Sequence of chain 1.A:
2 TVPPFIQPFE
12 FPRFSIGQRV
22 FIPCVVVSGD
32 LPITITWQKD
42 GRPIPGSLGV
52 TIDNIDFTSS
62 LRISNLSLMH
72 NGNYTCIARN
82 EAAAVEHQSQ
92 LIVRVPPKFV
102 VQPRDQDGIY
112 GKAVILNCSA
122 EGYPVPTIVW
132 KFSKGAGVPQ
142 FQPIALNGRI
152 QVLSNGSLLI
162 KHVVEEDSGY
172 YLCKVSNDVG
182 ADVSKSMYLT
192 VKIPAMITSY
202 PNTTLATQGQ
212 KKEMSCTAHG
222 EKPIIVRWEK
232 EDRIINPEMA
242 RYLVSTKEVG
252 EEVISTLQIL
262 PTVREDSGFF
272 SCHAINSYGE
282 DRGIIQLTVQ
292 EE

The small molecule below binds the protein below.
Small molecule (SMILES): CC(=O)N[C@H]1[C@H]([C@H](O)[C@H](O)CO)O[C@@](O[C@H]2[C@@H](O)[C@@H](CO)O[C@@H](O[C@H]3[C@H](O)[C@@H](NC(C)=O)CO[C@@H]3CO)[C@@H]2O)(C(=O)O)C[C@@H]1O

Binding-site contacts:
Ligand atom C4 contacts residue TYR201 of chain 1.A at 4.2 Å (hydrophobic).
Ligand atom O2 contacts residue THR199 of chain 1.A at 3.9 Å.
Ligand atom C7 contacts residue MET197 of chain 1.A at 4.2 Å (hydrophobic).
Ligand atom O10 contacts residue TYR111 of chain 1.A at 3.5 Å (h-bond).
Ligand atom C2 contacts residue ASN203 of chain 1.A at 2.4 Å.
Ligand atom O9 contacts residue ASP282 of chain 1.A at 2.6 Å (salt-bridge).
Ligand atom C10 contacts residue MET197 of chain 1.A at 3.8 Å (hydrophobic).
Ligand atom O5 contacts residue TYR201 of chain 1.A at 3.5 Å.
Ligand atom O6 contacts residue SER200 of chain 1.A at 3.5 Å.
Ligand atom O6 contacts residue TYR201 of chain 1.A at 2.9 Å (h-bond).
Ligand atom C9 contacts residue ILE198 of chain 1.A at 2.9 Å (hydrophobic).
Ligand atom C5 contacts residue ASN203 of chain 1.A at 3.6 Å.
Ligand atom C11 contacts residue THR199 of chain 1.A at 4.3 Å.
Ligand atom O8 contacts residue ASP282 of chain 1.A at 3.1 Å (salt-bridge).
Ligand atom O5 contacts residue ASN203 of chain 1.A at 2.4 Å (h-bond).
Ligand atom C7 contacts residue ASN203 of chain 1.A at 3.2 Å.
Ligand atom C3 contacts residue ASN203 of chain 1.A at 3.7 Å.
Ligand atom C6 contacts residue THR199 of chain 1.A at 4.2 Å.
Ligand atom C9 contacts residue ASP282 of chain 1.A at 3.9 Å.
Ligand atom O7 contacts residue ILE198 of chain 1.A at 4.2 Å.
Ligand atom O8 contacts residue ILE198 of chain 1.A at 3.9 Å.
Ligand atom C8 contacts residue ILE198 of chain 1.A at 4.0 Å (hydrophobic).
Ligand atom N5 contacts residue MET197 of chain 1.A at 4.3 Å.
Ligand atom O7 contacts residue ASN203 of chain 1.A at 3.1 Å (h-bond).
Ligand atom C8 contacts residue ASP282 of chain 1.A at 4.1 Å.
Ligand atom C4 contacts residue ASN203 of chain 1.A at 4.2 Å.
Ligand atom O6 contacts residue THR199 of chain 1.A at 4.2 Å.
Ligand atom C6 contacts residue SER200 of chain 1.A at 4.3 Å.
Ligand atom C10 contacts residue TYR111 of chain 1.A at 4.0 Å (hydrophobic).
Ligand atom O10 contacts residue MET197 of chain 1.A at 3.5 Å (h-bond).
Ligand atom C1 contacts residue ASN203 of chain 1.A at 1.4 Å.
Ligand atom O8 contacts residue MET197 of chain 1.A at 3.5 Å.
Ligand atom C9 contacts residue THR199 of chain 1.A at 4.3 Å.
Ligand atom C5 contacts residue TYR201 of chain 1.A at 4.3 Å (hydrophobic).
Ligand atom N5 contacts residue TYR111 of chain 1.A at 3.8 Å.
Ligand atom N2 contacts residue ASN203 of chain 1.A at 2.9 Å (h-bond).
Ligand atom C8 contacts residue ASN203 of chain 1.A at 3.9 Å.
Ligand atom O7 contacts residue THR199 of chain 1.A at 3.2 Å.
Ligand atom C6 contacts residue TYR201 of chain 1.A at 3.8 Å (hydrophobic).
Ligand atom O9 contacts residue ILE198 of chain 1.A at 2.5 Å (h-bond).